Sequence of chain 1.C:
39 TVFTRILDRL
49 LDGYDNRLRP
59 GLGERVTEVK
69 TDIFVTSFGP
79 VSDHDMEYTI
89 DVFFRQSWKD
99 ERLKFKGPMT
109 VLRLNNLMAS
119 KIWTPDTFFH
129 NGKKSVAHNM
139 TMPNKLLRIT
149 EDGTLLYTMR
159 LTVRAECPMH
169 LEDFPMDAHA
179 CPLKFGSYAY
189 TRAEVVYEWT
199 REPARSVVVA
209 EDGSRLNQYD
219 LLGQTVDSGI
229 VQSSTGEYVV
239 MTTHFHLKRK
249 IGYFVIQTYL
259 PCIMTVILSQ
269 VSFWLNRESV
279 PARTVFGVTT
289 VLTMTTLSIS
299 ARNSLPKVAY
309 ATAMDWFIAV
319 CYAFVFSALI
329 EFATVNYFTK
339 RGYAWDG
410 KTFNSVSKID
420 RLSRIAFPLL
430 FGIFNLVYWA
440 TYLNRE

A small-molecule ligand and the protein it binds are described below.
Small molecule (SMILES): CC(=O)N[C@H]1[C@H](O[C@H]2[C@H](O)[C@@H](NC(C)=O)CO[C@@H]2CO)O[C@H](CO)[C@@H](O)[C@@H]1O

Binding-site contacts:
Ligand atom O7 contacts residue ASP113 of chain 1.B at 2.7 Å (salt-bridge).
Ligand atom C1 contacts residue PRO141 of chain 1.C at 4.3 Å (hydrophobic).
Ligand atom C4 contacts residue ASN137 of chain 1.C at 4.2 Å.
Ligand atom C7 contacts residue ASP113 of chain 1.B at 3.7 Å.
Ligand atom C5 contacts residue ASN137 of chain 1.C at 3.6 Å.
Ligand atom C7 contacts residue MAN4 of chain 1.H at 3.7 Å.
Ligand atom O7 contacts residue ASN137 of chain 1.C at 3.5 Å (h-bond).
Ligand atom C3 contacts residue ASP113 of chain 1.B at 4.2 Å.
Ligand atom N2 contacts residue ASN137 of chain 1.C at 3.0 Å (h-bond).
Ligand atom O6 contacts residue MET140 of chain 1.C at 4.1 Å.
Ligand atom C7 contacts residue ASN137 of chain 1.C at 3.5 Å.
Ligand atom C1 contacts residue ASN137 of chain 1.C at 1.4 Å.
Ligand atom O4 contacts residue ASP113 of chain 1.B at 4.5 Å.
Ligand atom C2 contacts residue ASN137 of chain 1.C at 2.5 Å.
Ligand atom C8 contacts residue MAN4 of chain 1.H at 3.1 Å.
Ligand atom O6 contacts residue PRO141 of chain 1.C at 4.2 Å.
Ligand atom C8 contacts residue ASP113 of chain 1.B at 3.9 Å.
Ligand atom N2 contacts residue MAN4 of chain 1.H at 3.5 Å (h-bond).
Ligand atom C3 contacts residue ASN137 of chain 1.C at 3.8 Å.
Ligand atom O5 contacts residue PRO141 of chain 1.C at 4.2 Å.
Ligand atom O3 contacts residue MAN4 of chain 1.H at 4.4 Å.
Ligand atom O5 contacts residue ASN137 of chain 1.C at 2.3 Å (h-bond).
Ligand atom C5 contacts residue PRO141 of chain 1.C at 4.3 Å (hydrophobic).
Ligand atom O3 contacts residue ASP113 of chain 1.B at 4.5 Å.

Sequence of chain 1.B:
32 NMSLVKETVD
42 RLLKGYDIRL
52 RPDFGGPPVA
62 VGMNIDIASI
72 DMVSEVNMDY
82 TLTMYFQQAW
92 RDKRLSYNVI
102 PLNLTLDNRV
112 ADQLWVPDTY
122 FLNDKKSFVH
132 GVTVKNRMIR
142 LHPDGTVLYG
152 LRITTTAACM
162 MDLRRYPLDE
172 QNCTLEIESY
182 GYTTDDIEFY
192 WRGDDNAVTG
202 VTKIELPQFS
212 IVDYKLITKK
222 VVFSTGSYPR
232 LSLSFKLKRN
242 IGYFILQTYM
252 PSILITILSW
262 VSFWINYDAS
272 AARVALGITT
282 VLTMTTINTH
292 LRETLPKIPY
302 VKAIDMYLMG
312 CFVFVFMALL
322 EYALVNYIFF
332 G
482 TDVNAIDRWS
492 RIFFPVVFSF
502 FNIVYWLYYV